Binding-site contacts:
Ligand atom C4 contacts residue TYR28 of chain 10.A at 3.6 Å (hydrophobic).
Ligand atom C2 contacts residue IP01 of chain 13.J at 0.2 Å.
Ligand atom C6 contacts residue IP01 of chain 13.J at 1.0 Å.
Ligand atom C8 contacts residue SER27 of chain 13.A at 3.3 Å.
Ligand atom C8 contacts residue TYR28 of chain 13.A at 3.8 Å (hydrophobic).
Ligand atom C5 contacts residue IP01 of chain 13.J at 1.2 Å.
Ligand atom C9 contacts residue LEU24 of chain 10.A at 3.7 Å (hydrophobic).
Ligand atom C5 contacts residue TYR28 of chain 10.A at 3.5 Å (hydrophobic).
Ligand atom C3 contacts residue LEU81 of chain 13.A at 3.5 Å (hydrophobic).
Ligand atom C6 contacts residue SER27 of chain 10.A at 3.6 Å.
Ligand atom O1 contacts residue ARG59 of chain 10.A at 3.3 Å.
Ligand atom C4 contacts residue LEU24 of chain 13.A at 4.2 Å (hydrophobic).
Ligand atom C7 contacts residue IP01 of chain 13.J at 1.1 Å.
Ligand atom C9 contacts residue LEU81 of chain 10.A at 4.1 Å (hydrophobic).
Ligand atom C5 contacts residue SER27 of chain 10.A at 4.4 Å.
Ligand atom C1 contacts residue SER27 of chain 10.A at 4.0 Å.
Ligand atom C5 contacts residue LEU31 of chain 10.A at 4.1 Å (hydrophobic).
Ligand atom C4 contacts residue LEU81 of chain 13.A at 3.8 Å (hydrophobic).
Ligand atom O1 contacts residue ARG59 of chain 13.A at 4.0 Å.
Ligand atom C4 contacts residue IP01 of chain 13.J at 0.6 Å.
Ligand atom C3 contacts residue IP01 of chain 13.J at 1.3 Å.
Ligand atom O1 contacts residue IP01 of chain 13.J at 2.0 Å (h-bond).
Ligand atom C9 contacts residue IP01 of chain 13.J at 0.6 Å.
Ligand atom C6 contacts residue TYR28 of chain 10.A at 4.2 Å (hydrophobic).
Ligand atom C4 contacts residue LEU81 of chain 10.A at 4.0 Å (hydrophobic).
Ligand atom O1 contacts residue SER27 of chain 10.A at 3.8 Å.
Ligand atom C3 contacts residue LEU81 of chain 10.A at 3.8 Å (hydrophobic).
Ligand atom C7 contacts residue LEU24 of chain 10.A at 4.2 Å (hydrophobic).
Ligand atom C8 contacts residue LEU24 of chain 13.A at 4.0 Å (hydrophobic).
Ligand atom C9 contacts residue TYR28 of chain 13.A at 3.7 Å (hydrophobic).
Ligand atom C1 contacts residue IP01 of chain 13.J at 1.1 Å.
Ligand atom C5 contacts residue LEU24 of chain 13.A at 4.4 Å (hydrophobic).
Ligand atom C8 contacts residue IP01 of chain 13.J at 1.0 Å.
Ligand atom C3 contacts residue LEU24 of chain 13.A at 4.5 Å (hydrophobic).

The protein below binds the small molecule below.
Small molecule (SMILES): CC(C)c1ccccc1O

Sequence of chain 13.A:
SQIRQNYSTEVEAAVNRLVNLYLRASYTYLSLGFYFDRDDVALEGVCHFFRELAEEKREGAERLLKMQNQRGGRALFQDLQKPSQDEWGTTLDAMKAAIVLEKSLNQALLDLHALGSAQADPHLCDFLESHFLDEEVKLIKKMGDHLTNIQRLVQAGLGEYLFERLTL

Sequence of chain 10.A:
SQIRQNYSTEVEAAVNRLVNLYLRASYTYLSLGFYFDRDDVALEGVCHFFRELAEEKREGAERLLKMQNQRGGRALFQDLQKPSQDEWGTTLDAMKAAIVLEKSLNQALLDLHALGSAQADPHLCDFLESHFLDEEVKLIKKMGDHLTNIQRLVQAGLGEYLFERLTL